Sequence of chain 34.E:
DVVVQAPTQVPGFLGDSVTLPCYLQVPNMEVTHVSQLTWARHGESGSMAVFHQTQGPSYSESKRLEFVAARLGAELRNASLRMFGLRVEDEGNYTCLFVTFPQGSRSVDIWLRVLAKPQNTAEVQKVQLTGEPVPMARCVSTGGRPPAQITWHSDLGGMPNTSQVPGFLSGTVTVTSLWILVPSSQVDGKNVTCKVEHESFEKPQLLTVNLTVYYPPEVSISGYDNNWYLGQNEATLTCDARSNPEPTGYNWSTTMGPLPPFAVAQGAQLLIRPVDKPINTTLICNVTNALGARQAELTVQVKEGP

Binding-site contacts:
Ligand atom O5 contacts residue VAL95 of chain 34.E at 4.5 Å.
Ligand atom C2 contacts residue ASN105 of chain 34.E at 2.5 Å.
Ligand atom C3 contacts residue ASN105 of chain 34.E at 3.8 Å.
Ligand atom C1 contacts residue ASN105 of chain 34.E at 1.4 Å.
Ligand atom N2 contacts residue ASN105 of chain 34.E at 2.9 Å (h-bond).
Ligand atom C6 contacts residue VAL95 of chain 34.E at 3.6 Å (hydrophobic).
Ligand atom O7 contacts residue ASN105 of chain 34.E at 4.0 Å.
Ligand atom C8 contacts residue PRO48 of chain 34.E at 4.4 Å (hydrophobic).
Ligand atom O5 contacts residue ALA96 of chain 34.E at 4.5 Å.
Ligand atom O6 contacts residue VAL95 of chain 34.E at 2.9 Å (h-bond).
Ligand atom C8 contacts residue TYR50 of chain 34.E at 4.1 Å (hydrophobic).
Ligand atom O6 contacts residue ALA96 of chain 34.E at 4.3 Å.
Ligand atom C7 contacts residue ASN105 of chain 34.E at 3.6 Å.
Ligand atom C5 contacts residue VAL95 of chain 34.E at 4.5 Å (hydrophobic).
Ligand atom C4 contacts residue ASN105 of chain 34.E at 4.3 Å.
Ligand atom C5 contacts residue ASN105 of chain 34.E at 3.6 Å.
Ligand atom O5 contacts residue ASN105 of chain 34.E at 2.4 Å (h-bond).

The protein below binds the small molecule below.
Small molecule (SMILES): CC(=O)N[C@H]1[C@H](O[C@H]2[C@H](O)[C@@H](NC(C)=O)CO[C@@H]2CO)O[C@H](CO)[C@@H](O[C@@H]2O[C@H](CO)[C@@H](O)[C@H](O)[C@@H]2O)[C@@H]1O